Sequence of chain 1.T:
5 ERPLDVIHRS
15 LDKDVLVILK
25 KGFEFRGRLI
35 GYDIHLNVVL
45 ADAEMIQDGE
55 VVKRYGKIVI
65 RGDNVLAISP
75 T

Binding-site contacts:
Ligand atom C1' contacts residue ARG6 of chain 1.T at 3.3 Å.
Ligand atom O2 contacts residue ASP9 of chain 1.N at 2.8 Å (salt-bridge).
Ligand atom C4 contacts residue HIS12 of chain 1.N at 3.3 Å.
Ligand atom O4 contacts residue TYR36 of chain 1.N at 3.2 Å (h-bond).
Ligand atom N3 contacts residue HIS12 of chain 1.N at 3.4 Å.
Ligand atom C4' contacts residue LEU8 of chain 1.N at 3.5 Å (hydrophobic).
Ligand atom C5 contacts residue HIS12 of chain 1.N at 3.5 Å.
Ligand atom O2 contacts residue ASP9 of chain 1.U at 3.0 Å (salt-bridge).
Ligand atom O4 contacts residue HIS12 of chain 1.U at 3.2 Å (h-bond).
Ligand atom O2 contacts residue TYR36 of chain 1.N at 3.5 Å (h-bond).
Ligand atom N3 contacts residue ASP37 of chain 1.H at 2.9 Å (salt-bridge).
Ligand atom C2 contacts residue ARG6 of chain 1.T at 3.5 Å.
Ligand atom C2 contacts residue TYR36 of chain 1.N at 3.5 Å (hydrophobic).
Ligand atom C4 contacts residue HIS12 of chain 1.U at 3.5 Å.
Ligand atom C2 contacts residue TYR36 of chain 1.U at 3.5 Å (hydrophobic).
Ligand atom N3 contacts residue TYR36 of chain 1.U at 2.7 Å (h-bond).
Ligand atom OP1 contacts residue CA1 of chain 1.BA at 2.7 Å.
Ligand atom O2 contacts residue HIS39 of chain 1.H at 3.5 Å.
Ligand atom O2 contacts residue TYR36 of chain 1.U at 3.4 Å (h-bond).
Ligand atom O2' contacts residue ASP9 of chain 1.U at 2.6 Å (salt-bridge).
Ligand atom C2' contacts residue ASP9 of chain 1.U at 3.3 Å.
Ligand atom O4 contacts residue PRO7 of chain 1.N at 3.0 Å.
Ligand atom O4 contacts residue TYR36 of chain 1.U at 3.3 Å (h-bond).
Ligand atom N1 contacts residue ARG6 of chain 1.T at 3.4 Å (salt-bridge).
Ligand atom OP1 contacts residue HIS12 of chain 1.N at 3.5 Å.
Ligand atom O4 contacts residue GLY35 of chain 1.U at 3.5 Å.
Ligand atom O2' contacts residue ASP9 of chain 1.N at 2.8 Å (salt-bridge).
Ligand atom C1' contacts residue ASP9 of chain 1.U at 3.5 Å.
Ligand atom C2' contacts residue TYR36 of chain 1.U at 3.5 Å (hydrophobic).
Ligand atom N3 contacts residue HIS12 of chain 1.U at 3.4 Å.
Ligand atom O4 contacts residue HIS12 of chain 1.N at 3.0 Å (h-bond).
Ligand atom O4' contacts residue ARG6 of chain 1.T at 2.9 Å (salt-bridge).
Ligand atom C2' contacts residue ASP9 of chain 1.N at 3.5 Å.
Ligand atom N3 contacts residue TYR36 of chain 1.N at 2.6 Å (h-bond).
Ligand atom OP2 contacts residue CA1 of chain 1.BA at 2.4 Å.
Ligand atom O2 contacts residue ARG6 of chain 1.T at 3.2 Å (salt-bridge).
Ligand atom C4 contacts residue TYR36 of chain 1.N at 3.4 Å (hydrophobic).
Ligand atom O4 contacts residue LEU8 of chain 1.N at 2.8 Å (h-bond).
Ligand atom O4 contacts residue ARG6 of chain 1.N at 3.5 Å.
Ligand atom O2' contacts residue TYR36 of chain 1.U at 3.3 Å (h-bond).

Sequence of chain 1.U:
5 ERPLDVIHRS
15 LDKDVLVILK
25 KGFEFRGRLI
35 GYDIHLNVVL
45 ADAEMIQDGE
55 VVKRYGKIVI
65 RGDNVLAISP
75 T

Sequence of chain 1.N:
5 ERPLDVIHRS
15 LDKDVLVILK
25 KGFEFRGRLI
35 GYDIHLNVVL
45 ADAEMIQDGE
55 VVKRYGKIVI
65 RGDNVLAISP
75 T

Sequence of chain 1.M:
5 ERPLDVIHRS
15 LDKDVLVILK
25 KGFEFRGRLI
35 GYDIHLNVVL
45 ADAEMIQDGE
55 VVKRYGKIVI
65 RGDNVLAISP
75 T

The small molecule below binds the protein below.
Small molecule (SMILES): O=c1ccn([C@@H]2O[C@H](CO[P](=O)(O)O[C@H]3[C@@H](O)[C@H](n4ccc(=O)[nH]c4=O)O[C@@H]3CO[P](=O)(O)O[C@H]3[C@@H](O)[C@H](n4ccc(=O)[nH]c4=O)O[C@@H]3CO[P](=O)(O)O[C@H]3[C@@H](O)[C@H](n4ccc(=O)[nH]c4=O)O[C@@H]3CO[P](=O)(O)O[C@H]3[C@@H](O)[C@H](n4ccc(=O)[nH]c4=O)O[C@@H]3CO[P](=O)(O)O[C@H]3[C@@H](O)[C@H](n4ccc(=O)[nH]c4=O)O[C@@H]3COP(=O)=O)[C@@H](O)[C@H]2O)c(=O)[nH]1

Sequence of chain 1.H:
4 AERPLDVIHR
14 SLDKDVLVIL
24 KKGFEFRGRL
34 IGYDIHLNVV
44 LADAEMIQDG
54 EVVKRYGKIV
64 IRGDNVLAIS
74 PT